Binding-site contacts:
Ligand atom C contacts residue ARG212 of chain 1.I at 3.5 Å.
Ligand atom CE contacts residue LEU95 of chain 1.I at 3.9 Å (hydrophobic).
Ligand atom O contacts residue PRO177 of chain 1.I at 3.4 Å.
Ligand atom CB contacts residue THR141 of chain 1.I at 3.3 Å.
Ligand atom CB contacts residue SF41 of chain 1.HA at 3.9 Å.
Ligand atom N contacts residue GLY142 of chain 1.I at 3.0 Å (h-bond).
Ligand atom CA contacts residue ILE176 of chain 1.I at 4.0 Å (hydrophobic).
Ligand atom CE contacts residue 5AD1 of chain 1.IA at 3.9 Å.
Ligand atom N contacts residue VAL143 of chain 1.I at 4.1 Å.
Ligand atom C contacts residue PHE215 of chain 1.I at 4.0 Å (hydrophobic).
Ligand atom CB contacts residue ILE176 of chain 1.I at 4.0 Å (hydrophobic).
Ligand atom OXT contacts residue PHE215 of chain 1.I at 3.9 Å.
Ligand atom CE contacts residue SF41 of chain 1.HA at 3.7 Å.
Ligand atom O contacts residue PHE215 of chain 1.I at 3.7 Å.
Ligand atom O contacts residue HIS199 of chain 1.I at 4.0 Å.
Ligand atom CG contacts residue THR141 of chain 1.I at 3.6 Å.
Ligand atom CG contacts residue SF41 of chain 1.HA at 3.7 Å.
Ligand atom SD contacts residue GLY142 of chain 1.I at 4.2 Å.
Ligand atom CG contacts residue 5AD1 of chain 1.IA at 3.4 Å.
Ligand atom SD contacts residue SF41 of chain 1.HA at 2.7 Å.
Ligand atom CE contacts residue VAL74 of chain 1.I at 4.2 Å (hydrophobic).
Ligand atom CB contacts residue GLY142 of chain 1.I at 3.4 Å.
Ligand atom CB contacts residue LEU175 of chain 1.I at 4.0 Å (hydrophobic).
Ligand atom CE contacts residue GLY142 of chain 1.I at 3.2 Å.
Ligand atom SD contacts residue 5AD1 of chain 1.IA at 3.7 Å.
Ligand atom OXT contacts residue ARG212 of chain 1.I at 2.9 Å (salt-bridge).
Ligand atom O contacts residue ARG212 of chain 1.I at 2.8 Å (salt-bridge).
Ligand atom CA contacts residue PRO177 of chain 1.I at 3.6 Å (hydrophobic).
Ligand atom N contacts residue SF41 of chain 1.HA at 2.4 Å.
Ligand atom CA contacts residue SF41 of chain 1.HA at 3.2 Å.
Ligand atom C contacts residue ILE176 of chain 1.I at 4.1 Å (hydrophobic).
Ligand atom C contacts residue SF41 of chain 1.HA at 3.1 Å.
Ligand atom OXT contacts residue SF41 of chain 1.HA at 2.4 Å.
Ligand atom CB contacts residue PRO177 of chain 1.I at 4.1 Å (hydrophobic).
Ligand atom O contacts residue ILE176 of chain 1.I at 3.4 Å (h-bond).
Ligand atom N contacts residue ALA144 of chain 1.I at 4.0 Å.
Ligand atom C contacts residue PRO177 of chain 1.I at 3.9 Å (hydrophobic).
Ligand atom CA contacts residue GLY142 of chain 1.I at 3.7 Å.
Ligand atom CE contacts residue THR141 of chain 1.I at 3.5 Å.
Ligand atom CG contacts residue LEU175 of chain 1.I at 3.9 Å (hydrophobic).

Sequence of chain 1.I:
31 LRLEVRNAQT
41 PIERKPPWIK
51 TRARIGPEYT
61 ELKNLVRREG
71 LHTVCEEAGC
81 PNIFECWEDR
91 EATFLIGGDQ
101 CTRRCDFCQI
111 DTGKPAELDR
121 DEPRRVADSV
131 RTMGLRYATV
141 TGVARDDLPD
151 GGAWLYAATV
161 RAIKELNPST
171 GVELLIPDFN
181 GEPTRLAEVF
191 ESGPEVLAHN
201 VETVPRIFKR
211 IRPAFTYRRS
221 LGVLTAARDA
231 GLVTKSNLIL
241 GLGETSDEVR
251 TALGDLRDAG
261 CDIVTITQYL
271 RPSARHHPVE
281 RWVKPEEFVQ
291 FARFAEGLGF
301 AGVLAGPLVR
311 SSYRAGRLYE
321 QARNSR

This protein binds this small molecule.
Small molecule (SMILES): CSCC[C@H](N)C(=O)O